Binding-site contacts:
Ligand atom C8 contacts residue GLU123 of chain 1.C at 4.0 Å.
Ligand atom C7 contacts residue ASN126 of chain 1.C at 3.2 Å.
Ligand atom C2 contacts residue ASN126 of chain 1.C at 2.5 Å.
Ligand atom C3 contacts residue ASN126 of chain 1.C at 3.8 Å.
Ligand atom O5 contacts residue ASN126 of chain 1.C at 2.4 Å (h-bond).
Ligand atom C5 contacts residue ASN126 of chain 1.C at 3.7 Å.
Ligand atom C1 contacts residue ASN126 of chain 1.C at 1.4 Å.
Ligand atom C8 contacts residue ASN126 of chain 1.C at 4.4 Å.
Ligand atom N2 contacts residue ASN126 of chain 1.C at 2.9 Å (h-bond).
Ligand atom O7 contacts residue ASN126 of chain 1.C at 3.0 Å (h-bond).
Ligand atom C4 contacts residue ASN126 of chain 1.C at 4.2 Å.
Ligand atom C8 contacts residue LYS122 of chain 1.C at 4.0 Å.

Sequence of chain 1.C:
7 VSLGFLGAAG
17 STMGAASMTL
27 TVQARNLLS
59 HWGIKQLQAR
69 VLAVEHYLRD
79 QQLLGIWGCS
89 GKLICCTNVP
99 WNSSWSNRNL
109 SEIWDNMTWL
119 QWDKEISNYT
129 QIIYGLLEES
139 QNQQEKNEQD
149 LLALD

The protein below binds the small molecule below.
Small molecule (SMILES): CC(=O)N[C@@H]1[C@@H](O)[C@H](O)[C@@H](CO)O[C@H]1O